Sequence of chain 4.A:
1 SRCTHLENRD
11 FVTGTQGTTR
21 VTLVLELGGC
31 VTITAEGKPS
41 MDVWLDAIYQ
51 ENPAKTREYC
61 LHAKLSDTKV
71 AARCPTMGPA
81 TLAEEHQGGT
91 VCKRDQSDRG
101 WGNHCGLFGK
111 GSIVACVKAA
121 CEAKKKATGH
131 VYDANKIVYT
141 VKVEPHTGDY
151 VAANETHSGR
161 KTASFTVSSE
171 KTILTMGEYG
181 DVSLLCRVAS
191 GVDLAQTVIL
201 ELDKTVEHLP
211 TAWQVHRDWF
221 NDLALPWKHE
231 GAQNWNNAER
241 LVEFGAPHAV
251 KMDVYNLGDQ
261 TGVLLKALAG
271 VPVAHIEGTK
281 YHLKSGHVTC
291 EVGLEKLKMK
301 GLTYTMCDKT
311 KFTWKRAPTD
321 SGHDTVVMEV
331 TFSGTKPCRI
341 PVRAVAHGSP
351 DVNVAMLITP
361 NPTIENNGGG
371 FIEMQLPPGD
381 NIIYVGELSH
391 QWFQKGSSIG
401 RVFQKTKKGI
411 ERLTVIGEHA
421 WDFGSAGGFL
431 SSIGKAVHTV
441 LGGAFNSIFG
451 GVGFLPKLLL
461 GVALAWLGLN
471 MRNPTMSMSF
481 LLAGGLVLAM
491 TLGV

The small molecule below binds the protein below.
Small molecule (SMILES): CC(=O)N[C@H]1[C@H](O[C@H]2[C@H](O)[C@@H](NC(C)=O)CO[C@@H]2CO[C@@H]2O[C@@H](C)[C@@H](O)[C@@H](O)[C@@H]2O)O[C@H](CO)[C@@H](O)[C@@H]1O

Binding-site contacts:
Ligand atom C1 contacts residue HIS104 of chain 4.A at 3.2 Å.
Ligand atom C6 contacts residue HIS104 of chain 4.A at 3.2 Å.
Ligand atom C1 contacts residue ASN154 of chain 4.B at 1.4 Å.
Ligand atom C3 contacts residue ASN154 of chain 4.B at 3.8 Å.
Ligand atom C4 contacts residue ASN154 of chain 4.B at 4.2 Å.
Ligand atom C4 contacts residue HIS104 of chain 4.A at 4.4 Å.
Ligand atom C8 contacts residue HIS104 of chain 4.A at 4.0 Å.
Ligand atom C2 contacts residue ASN154 of chain 4.B at 2.4 Å.
Ligand atom C5 contacts residue HIS104 of chain 4.A at 3.1 Å.
Ligand atom C7 contacts residue ASN154 of chain 4.B at 3.3 Å.
Ligand atom O7 contacts residue ASN154 of chain 4.B at 3.3 Å (h-bond).
Ligand atom C5 contacts residue ASN154 of chain 4.B at 3.7 Å.
Ligand atom O5 contacts residue HIS104 of chain 4.A at 3.0 Å (h-bond).
Ligand atom N2 contacts residue ASN154 of chain 4.B at 2.9 Å (h-bond).
Ligand atom O5 contacts residue ASN154 of chain 4.B at 2.4 Å (h-bond).
Ligand atom C8 contacts residue ASN154 of chain 4.B at 3.4 Å.

Sequence of chain 4.B:
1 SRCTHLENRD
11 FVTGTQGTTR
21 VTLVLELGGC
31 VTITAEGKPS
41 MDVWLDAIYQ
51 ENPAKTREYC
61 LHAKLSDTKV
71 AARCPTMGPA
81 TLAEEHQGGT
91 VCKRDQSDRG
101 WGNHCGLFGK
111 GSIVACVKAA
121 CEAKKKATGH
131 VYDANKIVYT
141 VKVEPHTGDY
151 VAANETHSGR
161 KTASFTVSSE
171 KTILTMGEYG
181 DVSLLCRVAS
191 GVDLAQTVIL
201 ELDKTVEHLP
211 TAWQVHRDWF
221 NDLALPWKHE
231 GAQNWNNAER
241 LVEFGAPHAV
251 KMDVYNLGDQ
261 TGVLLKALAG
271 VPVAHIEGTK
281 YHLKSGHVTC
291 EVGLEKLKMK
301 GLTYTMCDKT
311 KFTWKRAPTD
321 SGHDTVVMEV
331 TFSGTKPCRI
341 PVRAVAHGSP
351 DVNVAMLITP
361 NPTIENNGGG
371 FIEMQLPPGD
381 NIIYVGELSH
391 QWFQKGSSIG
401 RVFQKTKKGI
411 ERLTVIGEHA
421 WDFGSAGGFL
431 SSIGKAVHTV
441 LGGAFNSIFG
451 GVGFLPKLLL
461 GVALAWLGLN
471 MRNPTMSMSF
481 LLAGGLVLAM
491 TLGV